A protein and the small-molecule ligand that binds it are described below.
Small molecule (SMILES): CCCCCCCCO[C@@H]1O[C@H](CO)[C@H](O)C[C@H]1O[C@@H]1O[C@@H](C)[C@@H](O)[C@@H](O)[C@@H]1O

Binding-site contacts:
Ligand atom O5 contacts residue PHE179 of chain 1.A at 3.9 Å.
Ligand atom C4 contacts residue TRP243 of chain 1.A at 3.7 Å (hydrophobic).
Ligand atom O4 contacts residue GLU246 of chain 1.A at 2.7 Å (salt-bridge).
Ligand atom C1 contacts residue HIS176 of chain 1.A at 3.8 Å.
Ligand atom C6 contacts residue PHE179 of chain 1.A at 4.0 Å (hydrophobic).
Ligand atom C5 contacts residue TRP243 of chain 1.A at 3.7 Å (hydrophobic).
Ligand atom O4F contacts residue ASP269 of chain 1.A at 2.7 Å (salt-bridge).
Ligand atom O4 contacts residue GDU1 of chain 1.C at 4.0 Å.
Ligand atom O6 contacts residue PHE179 of chain 1.A at 3.3 Å.
Ligand atom O6 contacts residue THR188 of chain 1.A at 2.7 Å (h-bond).
Ligand atom C11 contacts residue SER178 of chain 1.A at 3.5 Å.
Ligand atom C6 contacts residue HIS176 of chain 1.A at 4.0 Å.
Ligand atom C4 contacts residue HIS176 of chain 1.A at 3.8 Å.
Ligand atom O1 contacts residue SER178 of chain 1.A at 3.8 Å.
Ligand atom C5 contacts residue HIS176 of chain 1.A at 3.8 Å.
Ligand atom C1F contacts residue GDU1 of chain 1.C at 3.5 Å.
Ligand atom O5 contacts residue HIS176 of chain 1.A at 3.1 Å (h-bond).
Ligand atom C6F contacts residue LEU272 of chain 1.A at 4.0 Å (hydrophobic).
Ligand atom O2F contacts residue GDU1 of chain 1.C at 3.6 Å.
Ligand atom C5 contacts residue GLU246 of chain 1.A at 4.0 Å.
Ligand atom O4 contacts residue HIS176 of chain 1.A at 2.9 Å (h-bond).
Ligand atom C15 contacts residue LEU272 of chain 1.A at 3.9 Å (hydrophobic).
Ligand atom O5F contacts residue MET209 of chain 1.A at 3.3 Å.
Ligand atom C4F contacts residue ASP269 of chain 1.A at 3.3 Å.
Ligand atom C6 contacts residue GLU246 of chain 1.A at 3.4 Å.
Ligand atom C12 contacts residue SER178 of chain 1.A at 3.7 Å.
Ligand atom C3 contacts residue TRP243 of chain 1.A at 3.8 Å (hydrophobic).
Ligand atom C6F contacts residue PRO177 of chain 1.A at 4.1 Å (hydrophobic).
Ligand atom C6 contacts residue THR188 of chain 1.A at 3.4 Å.
Ligand atom C6 contacts residue TYR207 of chain 1.A at 3.7 Å (hydrophobic).
Ligand atom C6 contacts residue TRP243 of chain 1.A at 3.6 Å (hydrophobic).
Ligand atom C12 contacts residue LEU272 of chain 1.A at 3.9 Å (hydrophobic).
Ligand atom C2F contacts residue GDU1 of chain 1.C at 3.8 Å.
Ligand atom C2 contacts residue HIS176 of chain 1.A at 3.8 Å.
Ligand atom C1F contacts residue MET209 of chain 1.A at 3.9 Å (hydrophobic).
Ligand atom C3 contacts residue GDU1 of chain 1.C at 3.9 Å.
Ligand atom O1 contacts residue HIS176 of chain 1.A at 3.5 Å.
Ligand atom O6 contacts residue TRP243 of chain 1.A at 3.4 Å (h-bond).
Ligand atom C4 contacts residue GLU246 of chain 1.A at 3.5 Å.
Ligand atom O4 contacts residue MET209 of chain 1.A at 4.0 Å.

Sequence of chain 1.A:
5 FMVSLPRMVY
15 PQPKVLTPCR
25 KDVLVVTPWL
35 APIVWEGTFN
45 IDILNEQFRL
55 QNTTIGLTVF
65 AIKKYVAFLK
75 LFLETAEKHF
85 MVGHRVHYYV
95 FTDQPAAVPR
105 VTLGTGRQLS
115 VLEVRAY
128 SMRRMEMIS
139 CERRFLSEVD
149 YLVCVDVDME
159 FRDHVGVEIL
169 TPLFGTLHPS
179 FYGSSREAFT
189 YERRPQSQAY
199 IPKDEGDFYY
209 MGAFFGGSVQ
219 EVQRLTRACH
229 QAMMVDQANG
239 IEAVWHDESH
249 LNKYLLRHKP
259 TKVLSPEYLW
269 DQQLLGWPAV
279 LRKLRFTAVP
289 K